Binding-site contacts:
Ligand atom F25 contacts residue VAL171 of chain 15.A at 3.1 Å.
Ligand atom N28 contacts residue TYR193 of chain 15.A at 3.4 Å.
Ligand atom N20 contacts residue ILE182 of chain 15.A at 3.3 Å.
Ligand atom O10 contacts residue ILE95 of chain 15.A at 3.3 Å.
Ligand atom C29 contacts residue SER194 of chain 15.A at 3.5 Å.
Ligand atom F26 contacts residue ALA145 of chain 15.A at 2.9 Å.
Ligand atom C14 contacts residue ILE119 of chain 15.A at 3.6 Å (hydrophobic).
Ligand atom C12 contacts residue ILE119 of chain 15.A at 3.4 Å (hydrophobic).
Ligand atom C22 contacts residue PHE147 of chain 15.A at 3.8 Å (hydrophobic).
Ligand atom C05 contacts residue TYR193 of chain 15.A at 3.3 Å (hydrophobic).
Ligand atom N19 contacts residue LEU220 of chain 15.A at 3.1 Å.
Ligand atom C29 contacts residue TYR193 of chain 15.A at 3.5 Å (hydrophobic).
Ligand atom C06 contacts residue TYR193 of chain 15.A at 3.8 Å (hydrophobic).
Ligand atom N02 contacts residue PHE115 of chain 15.A at 3.6 Å.
Ligand atom O01 contacts residue PHE115 of chain 15.A at 3.5 Å.
Ligand atom C17 contacts residue ILE184 of chain 15.A at 3.4 Å (hydrophobic).
Ligand atom C04 contacts residue TYR193 of chain 15.A at 3.8 Å (hydrophobic).
Ligand atom C22 contacts residue ALA169 of chain 15.A at 3.5 Å (hydrophobic).
Ligand atom C30 contacts residue PHE115 of chain 15.A at 3.6 Å (hydrophobic).
Ligand atom N20 contacts residue PHE147 of chain 15.A at 3.4 Å.
Ligand atom C13 contacts residue ILE119 of chain 15.A at 3.4 Å (hydrophobic).
Ligand atom C29 contacts residue VAL195 of chain 15.A at 3.4 Å (hydrophobic).
Ligand atom N02 contacts residue THR97 of chain 15.A at 3.4 Å.
Ligand atom C21 contacts residue PHE147 of chain 15.A at 3.8 Å (hydrophobic).
Ligand atom F26 contacts residue PHE147 of chain 15.A at 2.6 Å.
Ligand atom F25 contacts residue ALA145 of chain 15.A at 3.0 Å.
Ligand atom C30 contacts residue TYR193 of chain 15.A at 3.8 Å (hydrophobic).
Ligand atom C08 contacts residue MET241 of chain 15.A at 3.6 Å (hydrophobic).
Ligand atom F24 contacts residue ALA169 of chain 15.A at 3.3 Å.
Ligand atom C16 contacts residue ILE184 of chain 15.A at 3.2 Å (hydrophobic).
Ligand atom C07 contacts residue TYR193 of chain 15.A at 3.6 Å (hydrophobic).
Ligand atom F26 contacts residue MET146 of chain 15.A at 3.2 Å.
Ligand atom F26 contacts residue ALA169 of chain 15.A at 2.5 Å.
Ligand atom C21 contacts residue ILE182 of chain 15.A at 3.4 Å (hydrophobic).
Ligand atom C08 contacts residue ALA117 of chain 15.A at 3.8 Å (hydrophobic).
Ligand atom O23 contacts residue LEU220 of chain 15.A at 3.2 Å.
Ligand atom C22 contacts residue ALA145 of chain 15.A at 3.6 Å (hydrophobic).
Ligand atom O01 contacts residue THR97 of chain 15.A at 3.6 Å.
Ligand atom F24 contacts residue ILE182 of chain 15.A at 3.6 Å.
Ligand atom N20 contacts residue ILE184 of chain 15.A at 3.8 Å.

Sequence of chain 15.A:
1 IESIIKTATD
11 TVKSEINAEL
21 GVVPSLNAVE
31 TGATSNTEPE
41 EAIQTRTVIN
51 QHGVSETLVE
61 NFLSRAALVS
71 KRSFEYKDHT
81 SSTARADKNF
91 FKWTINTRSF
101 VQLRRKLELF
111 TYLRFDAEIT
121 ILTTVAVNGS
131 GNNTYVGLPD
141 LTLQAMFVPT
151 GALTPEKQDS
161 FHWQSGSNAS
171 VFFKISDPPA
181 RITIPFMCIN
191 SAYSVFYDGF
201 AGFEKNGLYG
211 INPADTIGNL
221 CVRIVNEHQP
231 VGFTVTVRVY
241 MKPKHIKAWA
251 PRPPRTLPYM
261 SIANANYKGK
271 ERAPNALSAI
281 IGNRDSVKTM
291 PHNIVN

Sequence of chain 15.B:
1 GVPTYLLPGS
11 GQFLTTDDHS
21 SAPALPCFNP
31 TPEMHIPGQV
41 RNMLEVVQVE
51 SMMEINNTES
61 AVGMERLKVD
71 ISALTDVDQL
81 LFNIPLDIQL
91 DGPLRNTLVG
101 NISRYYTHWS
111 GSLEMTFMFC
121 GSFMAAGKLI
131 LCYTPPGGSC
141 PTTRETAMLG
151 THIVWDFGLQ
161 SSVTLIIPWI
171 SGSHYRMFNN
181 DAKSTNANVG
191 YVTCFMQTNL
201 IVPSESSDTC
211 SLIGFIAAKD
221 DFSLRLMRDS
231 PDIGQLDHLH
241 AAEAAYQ

The protein below binds the small molecule below.
Small molecule (SMILES): Cc1cc(-c2noc(C(F)(F)F)n2)ccc1OCCCc1cc(C(=O)N(C)C)no1